Sequence of chain 1.D:
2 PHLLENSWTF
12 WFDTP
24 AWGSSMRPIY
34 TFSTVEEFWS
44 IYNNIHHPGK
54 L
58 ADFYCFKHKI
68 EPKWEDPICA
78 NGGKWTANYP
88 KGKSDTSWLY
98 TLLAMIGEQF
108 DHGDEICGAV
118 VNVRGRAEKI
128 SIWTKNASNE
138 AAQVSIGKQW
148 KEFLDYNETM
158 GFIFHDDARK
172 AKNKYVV

Binding-site contacts:
Ligand atom C6 contacts residue TRP25 of chain 1.D at 3.4 Å (hydrophobic).
Ligand atom O3A contacts residue LYS126 of chain 1.D at 3.1 Å (salt-bridge).
Ligand atom N9 contacts residue TRP71 of chain 1.D at 3.7 Å.
Ligand atom N9 contacts residue TRP25 of chain 1.D at 3.4 Å (h-bond).
Ligand atom C4 contacts residue TRP71 of chain 1.D at 3.6 Å (hydrophobic).
Ligand atom N3 contacts residue TRP25 of chain 1.D at 3.5 Å.
Ligand atom O1A contacts residue ARG121 of chain 1.D at 3.2 Å (salt-bridge).
Ligand atom O1B contacts residue LYS126 of chain 1.D at 3.3 Å (salt-bridge).
Ligand atom C6 contacts residue TRP71 of chain 1.D at 3.4 Å (hydrophobic).
Ligand atom C1' contacts residue TRP25 of chain 1.D at 3.5 Å (hydrophobic).
Ligand atom C2 contacts residue GLU72 of chain 1.D at 3.4 Å.
Ligand atom PB contacts residue LYS126 of chain 1.D at 3.2 Å.
Ligand atom C2 contacts residue TRP25 of chain 1.D at 3.9 Å (hydrophobic).
Ligand atom CM7 contacts residue TRP25 of chain 1.D at 3.2 Å (hydrophobic).
Ligand atom C6 contacts residue GLU72 of chain 1.D at 3.9 Å.
Ligand atom CM7 contacts residue TRP71 of chain 1.D at 3.8 Å (hydrophobic).
Ligand atom C8 contacts residue TRP25 of chain 1.D at 3.4 Å (hydrophobic).
Ligand atom C2' contacts residue TRP71 of chain 1.D at 3.7 Å (hydrophobic).
Ligand atom N7 contacts residue TRP25 of chain 1.D at 3.2 Å.
Ligand atom N1 contacts residue TRP25 of chain 1.D at 3.7 Å.
Ligand atom O6 contacts residue TRP71 of chain 1.D at 2.8 Å (h-bond).
Ligand atom N1 contacts residue TRP71 of chain 1.D at 3.5 Å.
Ligand atom C8 contacts residue TRP71 of chain 1.D at 3.8 Å (hydrophobic).
Ligand atom O3B contacts residue ASN119 of chain 1.D at 3.9 Å.
Ligand atom C4 contacts residue TRP25 of chain 1.D at 3.4 Å (hydrophobic).
Ligand atom C5 contacts residue TRP71 of chain 1.D at 3.6 Å (hydrophobic).
Ligand atom N2 contacts residue GLU72 of chain 1.D at 2.6 Å (salt-bridge).
Ligand atom C5 contacts residue TRP25 of chain 1.D at 3.5 Å (hydrophobic).
Ligand atom N1 contacts residue GLU72 of chain 1.D at 2.9 Å (salt-bridge).
Ligand atom O2A contacts residue ARG121 of chain 1.D at 3.9 Å.
Ligand atom O4' contacts residue TRP25 of chain 1.D at 3.2 Å (h-bond).
Ligand atom C2 contacts residue TRP71 of chain 1.D at 3.7 Å (hydrophobic).
Ligand atom N3 contacts residue TRP71 of chain 1.D at 3.6 Å.
Ligand atom O6 contacts residue LYS70 of chain 1.D at 3.5 Å.
Ligand atom O6 contacts residue TRP25 of chain 1.D at 3.4 Å.
Ligand atom N7 contacts residue TRP71 of chain 1.D at 3.6 Å.
Ligand atom O6 contacts residue GLU72 of chain 1.D at 3.8 Å.
Ligand atom PA contacts residue ARG121 of chain 1.D at 3.9 Å.
Ligand atom CM7 contacts residue TRP130 of chain 1.D at 4.0 Å (hydrophobic).
Ligand atom O3B contacts residue LYS126 of chain 1.D at 2.8 Å (salt-bridge).

This small molecule binds to this protein.
Small molecule (SMILES): C[n+]1cn([C@@H]2O[C@H](CO[P](=O)(O)O[P](=O)(O)OP(=O)(O)O)[C@@H](O)[C@H]2O)c2nc(N)[nH]c(=O)c21